The small molecule below binds the protein below.
Small molecule (SMILES): C[C@H](N)C(=O)N[C@@H](CCCN=C(N)N)C(=O)N[C@H](C(=O)N[C@@H](CCCCN)C(=O)N[C@@H](CCC(N)=O)C(=O)N[C@H](C(=O)N[C@@H](C)C(=O)N[C@@H](CCCN=C(N)N)C(=O)N[C@@H](CCCCN(C)C)C(=O)N[C@H](C=O)CO)[C@@H](C)O)[C@@H](C)O

Sequence of chain 1.A:
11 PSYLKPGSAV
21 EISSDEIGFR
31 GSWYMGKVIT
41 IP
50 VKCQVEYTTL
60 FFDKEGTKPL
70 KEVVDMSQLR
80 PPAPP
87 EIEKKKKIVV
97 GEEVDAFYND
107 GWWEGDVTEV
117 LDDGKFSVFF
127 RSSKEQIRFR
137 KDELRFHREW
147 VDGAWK

Binding-site contacts:
Ligand atom CH2 contacts residue GLU131 of chain 1.A at 3.1 Å.
Ligand atom CG contacts residue TRP109 of chain 1.A at 3.6 Å (hydrophobic).
Ligand atom NZ contacts residue GLU71 of chain 1.A at 3.1 Å (salt-bridge).
Ligand atom NZ contacts residue GLU131 of chain 1.A at 2.6 Å (salt-bridge).
Ligand atom CH2 contacts residue SER129 of chain 1.A at 3.4 Å.
Ligand atom N contacts residue GLY28 of chain 1.A at 2.8 Å (h-bond).
Ligand atom CB contacts residue ASP106 of chain 1.A at 3.5 Å.
Ligand atom NH1 contacts residue ASN105 of chain 1.A at 3.4 Å.
Ligand atom N contacts residue GLY28 of chain 1.A at 3.3 Å.
Ligand atom NH2 contacts residue GLU26 of chain 1.A at 3.6 Å.
Ligand atom CB contacts residue LYS63 of chain 1.A at 2.9 Å.
Ligand atom CH2 contacts residue PHE126 of chain 1.A at 3.6 Å (hydrophobic).
Ligand atom CG contacts residue LEU59 of chain 1.A at 3.3 Å (hydrophobic).
Ligand atom NE contacts residue ASN105 of chain 1.A at 3.3 Å (h-bond).
Ligand atom CZ contacts residue ASP106 of chain 1.A at 3.2 Å.
Ligand atom O contacts residue ASN105 of chain 1.A at 2.9 Å (h-bond).
Ligand atom NH1 contacts residue GLU26 of chain 1.A at 2.2 Å (salt-bridge).
Ligand atom O contacts residue PHE60 of chain 1.A at 2.9 Å (h-bond).
Ligand atom NE contacts residue ASP106 of chain 1.A at 2.8 Å (salt-bridge).
Ligand atom CA contacts residue LYS63 of chain 1.A at 3.5 Å.
Ligand atom CZ contacts residue GLU26 of chain 1.A at 3.3 Å.
Ligand atom NH2 contacts residue ASN105 of chain 1.A at 3.3 Å (h-bond).
Ligand atom C contacts residue ASN105 of chain 1.A at 3.6 Å.
Ligand atom CE contacts residue GLU71 of chain 1.A at 3.5 Å.
Ligand atom NH2 contacts residue ILE27 of chain 1.A at 3.1 Å (h-bond).
Ligand atom NZ contacts residue GLU26 of chain 1.A at 3.3 Å (salt-bridge).
Ligand atom CH1 contacts residue TYR104 of chain 1.A at 3.2 Å (hydrophobic).
Ligand atom CD contacts residue GLU131 of chain 1.A at 3.6 Å.
Ligand atom O contacts residue LEU59 of chain 1.A at 3.6 Å.
Ligand atom CA contacts residue PHE60 of chain 1.A at 3.4 Å (hydrophobic).
Ligand atom CD contacts residue GLU71 of chain 1.A at 3.5 Å.
Ligand atom CE contacts residue GLU131 of chain 1.A at 3.4 Å.
Ligand atom CB contacts residue GLY28 of chain 1.A at 3.4 Å.
Ligand atom CZ contacts residue ASN105 of chain 1.A at 3.5 Å.
Ligand atom OG1 contacts residue PHE60 of chain 1.A at 2.8 Å (h-bond).
Ligand atom OG1 contacts residue PHE61 of chain 1.A at 3.0 Å (h-bond).
Ligand atom CB contacts residue GLY28 of chain 1.A at 3.5 Å.
Ligand atom CA contacts residue GLY28 of chain 1.A at 3.6 Å.
Ligand atom CG contacts residue LEU69 of chain 1.A at 3.6 Å (hydrophobic).
Ligand atom NH1 contacts residue ASP106 of chain 1.A at 2.8 Å (salt-bridge).